Binding-site contacts:
Ligand atom C3 contacts residue ASN253 of chain 1.B at 3.6 Å.
Ligand atom O5 contacts residue ASN253 of chain 1.B at 2.4 Å (h-bond).
Ligand atom C7 contacts residue SER305 of chain 1.B at 4.4 Å.
Ligand atom O6 contacts residue THR255 of chain 1.B at 4.3 Å.
Ligand atom N2 contacts residue ILE309 of chain 1.B at 4.4 Å.
Ligand atom O7 contacts residue ARG293 of chain 1.B at 3.6 Å (salt-bridge).
Ligand atom C7 contacts residue ILE309 of chain 1.B at 4.0 Å (hydrophobic).
Ligand atom O5 contacts residue THR255 of chain 1.B at 3.3 Å (h-bond).
Ligand atom O7 contacts residue LEU295 of chain 1.B at 3.3 Å.
Ligand atom N2 contacts residue ASN253 of chain 1.B at 2.6 Å (h-bond).
Ligand atom C1 contacts residue ASN253 of chain 1.B at 1.4 Å.
Ligand atom C8 contacts residue ASN253 of chain 1.B at 3.4 Å.
Ligand atom C3 contacts residue ARG293 of chain 1.B at 3.2 Å.
Ligand atom C7 contacts residue ASN253 of chain 1.B at 3.2 Å.
Ligand atom O4 contacts residue ARG293 of chain 1.B at 3.7 Å.
Ligand atom C6 contacts residue THR255 of chain 1.B at 4.4 Å.
Ligand atom C7 contacts residue SER307 of chain 1.B at 4.5 Å.
Ligand atom C5 contacts residue ASN253 of chain 1.B at 3.7 Å.
Ligand atom O7 contacts residue SER307 of chain 1.B at 4.3 Å.
Ligand atom C5 contacts residue THR255 of chain 1.B at 3.5 Å.
Ligand atom O7 contacts residue SER305 of chain 1.B at 3.5 Å (h-bond).
Ligand atom C3 contacts residue LEU295 of chain 1.B at 4.2 Å (hydrophobic).
Ligand atom N2 contacts residue ARG293 of chain 1.B at 4.1 Å.
Ligand atom C2 contacts residue ARG293 of chain 1.B at 4.2 Å.
Ligand atom C7 contacts residue LEU295 of chain 1.B at 4.0 Å (hydrophobic).
Ligand atom N2 contacts residue SER307 of chain 1.B at 3.7 Å.
Ligand atom O3 contacts residue LEU295 of chain 1.B at 3.1 Å (h-bond).
Ligand atom O7 contacts residue ASN253 of chain 1.B at 4.1 Å.
Ligand atom O7 contacts residue ILE309 of chain 1.B at 3.5 Å.
Ligand atom C4 contacts residue ARG293 of chain 1.B at 4.1 Å.
Ligand atom C8 contacts residue ARG257 of chain 1.B at 3.4 Å.
Ligand atom C4 contacts residue ASN253 of chain 1.B at 4.2 Å.
Ligand atom C2 contacts residue ASN253 of chain 1.B at 2.3 Å.
Ligand atom C1 contacts residue THR255 of chain 1.B at 3.2 Å.
Ligand atom C8 contacts residue LEU295 of chain 1.B at 3.6 Å (hydrophobic).
Ligand atom O3 contacts residue ARG293 of chain 1.B at 3.5 Å (salt-bridge).
Ligand atom C2 contacts residue THR255 of chain 1.B at 4.4 Å.

Sequence of chain 1.B:
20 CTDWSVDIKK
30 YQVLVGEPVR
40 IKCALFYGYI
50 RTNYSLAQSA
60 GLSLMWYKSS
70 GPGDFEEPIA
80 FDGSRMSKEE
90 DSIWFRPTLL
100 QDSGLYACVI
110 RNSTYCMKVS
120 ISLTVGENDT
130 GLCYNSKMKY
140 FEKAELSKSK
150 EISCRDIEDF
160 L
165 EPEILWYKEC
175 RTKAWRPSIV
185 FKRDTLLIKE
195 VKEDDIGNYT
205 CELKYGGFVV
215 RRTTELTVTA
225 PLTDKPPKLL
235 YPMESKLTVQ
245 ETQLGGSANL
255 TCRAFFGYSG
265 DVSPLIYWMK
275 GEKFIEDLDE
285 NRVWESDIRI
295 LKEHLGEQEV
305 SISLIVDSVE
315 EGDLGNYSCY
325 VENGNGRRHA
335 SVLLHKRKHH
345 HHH

This protein binds this small molecule.
Small molecule (SMILES): CC(=O)N[C@H]1[C@H](O[C@H]2[C@H](O)[C@@H](NC(C)=O)CO[C@@H]2CO)O[C@H](CO)[C@@H](O[C@@H]2O[C@H](CO[C@H]3O[C@H](CO)[C@@H](O)[C@H](O)[C@@H]3O)[C@@H](O)[C@H](O[C@H]3O[C@H](CO)[C@@H](O)[C@H](O)[C@@H]3O)[C@@H]2O)[C@@H]1O